Binding-site contacts:
Ligand atom O3 contacts residue TRP93 of chain 1.A at 3.2 Å (h-bond).
Ligand atom O3 contacts residue LEU27 of chain 1.A at 3.8 Å.
Ligand atom C2 contacts residue ASN54 of chain 1.A at 3.8 Å.
Ligand atom C4 contacts residue LEU27 of chain 1.A at 3.8 Å (hydrophobic).
Ligand atom O3 contacts residue ARG113 of chain 1.B at 3.1 Å (salt-bridge).
Ligand atom C5 contacts residue ASN54 of chain 1.A at 4.0 Å.
Ligand atom O5 contacts residue LEU27 of chain 1.A at 3.4 Å.
Ligand atom O6 contacts residue ARG113 of chain 1.B at 3.7 Å.
Ligand atom C1 contacts residue ASN54 of chain 1.A at 3.4 Å.
Ligand atom C2 contacts residue TRP93 of chain 1.A at 4.2 Å (hydrophobic).
Ligand atom C4 contacts residue TRP93 of chain 1.A at 4.0 Å (hydrophobic).
Ligand atom C6 contacts residue TYR55 of chain 1.A at 3.7 Å (hydrophobic).
Ligand atom C6 contacts residue LEU27 of chain 1.A at 3.9 Å (hydrophobic).
Ligand atom C3 contacts residue HIS53 of chain 1.A at 3.8 Å.
Ligand atom C1 contacts residue ARG113 of chain 1.B at 4.1 Å.
Ligand atom C3 contacts residue TRP93 of chain 1.A at 4.0 Å (hydrophobic).
Ligand atom C4 contacts residue ARG113 of chain 1.B at 4.1 Å.
Ligand atom O4 contacts residue HIS53 of chain 1.A at 3.3 Å.
Ligand atom C6 contacts residue ASN54 of chain 1.A at 3.9 Å.
Ligand atom C3 contacts residue ARG113 of chain 1.B at 3.4 Å.
Ligand atom O4 contacts residue ARG113 of chain 1.B at 3.2 Å (salt-bridge).
Ligand atom C2 contacts residue HIS53 of chain 1.A at 4.0 Å.
Ligand atom O2 contacts residue ARG113 of chain 1.B at 3.0 Å (salt-bridge).
Ligand atom C6 contacts residue ARG113 of chain 1.B at 3.4 Å.
Ligand atom C6 contacts residue ASN54 of chain 1.A at 3.9 Å.
Ligand atom O3 contacts residue HIS53 of chain 1.A at 2.8 Å (h-bond).
Ligand atom C6 contacts residue TRP93 of chain 1.A at 4.1 Å (hydrophobic).
Ligand atom C4 contacts residue ASN54 of chain 1.A at 4.0 Å.
Ligand atom O4 contacts residue TRP93 of chain 1.A at 2.9 Å (h-bond).
Ligand atom O5 contacts residue ASN54 of chain 1.A at 3.3 Å.
Ligand atom O6 contacts residue ARG31 of chain 1.B at 3.8 Å.
Ligand atom O2 contacts residue VAL111 of chain 1.B at 4.0 Å.
Ligand atom C2 contacts residue ARG113 of chain 1.B at 3.8 Å.
Ligand atom C4 contacts residue HIS53 of chain 1.A at 4.2 Å.
Ligand atom C5 contacts residue LEU27 of chain 1.A at 4.2 Å (hydrophobic).
Ligand atom O4 contacts residue ASN54 of chain 1.A at 2.9 Å (h-bond).
Ligand atom O2 contacts residue VAL33 of chain 1.B at 4.0 Å.
Ligand atom O5 contacts residue ARG113 of chain 1.B at 4.1 Å.
Ligand atom O7 contacts residue LEU27 of chain 1.A at 4.0 Å.
Ligand atom C5 contacts residue ARG113 of chain 1.B at 4.1 Å.

Sequence of chain 1.B:
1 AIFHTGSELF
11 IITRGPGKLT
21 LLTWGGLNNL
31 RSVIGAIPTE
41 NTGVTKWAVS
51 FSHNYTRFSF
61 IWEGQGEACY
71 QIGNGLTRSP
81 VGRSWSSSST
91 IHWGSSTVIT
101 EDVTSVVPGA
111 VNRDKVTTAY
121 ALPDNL

Sequence of chain 1.A:
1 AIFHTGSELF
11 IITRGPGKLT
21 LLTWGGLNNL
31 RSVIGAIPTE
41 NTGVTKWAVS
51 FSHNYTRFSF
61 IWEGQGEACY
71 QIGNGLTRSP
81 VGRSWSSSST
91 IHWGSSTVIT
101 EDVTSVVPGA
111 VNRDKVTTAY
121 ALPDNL

The small molecule below binds the protein below.
Small molecule (SMILES): CC(=O)N[C@@H]1[C@@H](O[C@@H]2O[C@H](CO)[C@H](O)[C@H](O)[C@H]2O)[C@H](O[C@@H]2O[C@@H](C)[C@@H](O)[C@@H](O)[C@@H]2O)[C@@H](CO)O[C@H]1O